This small molecule binds to this protein.
Small molecule (SMILES): O=C(Sc1nnc(C(F)(F)F)[nH]1)c1ccc(C#Cc2ccccc2)o1

Binding-site contacts:
Ligand atom OAM contacts residue GLU166 of chain 2.A at 3.1 Å.
Ligand atom CAD contacts residue GLN192 of chain 2.A at 3.8 Å.
Ligand atom CAP contacts residue ASN142 of chain 2.A at 3.8 Å.
Ligand atom CAL contacts residue ASN142 of chain 2.A at 3.7 Å.
Ligand atom CAF contacts residue GLU166 of chain 2.A at 2.9 Å.
Ligand atom CAG contacts residue GLU166 of chain 2.A at 2.7 Å.
Ligand atom CAD contacts residue GLN189 of chain 2.A at 3.8 Å.
Ligand atom OAY contacts residue ASN142 of chain 2.A at 2.7 Å (h-bond).
Ligand atom CAD contacts residue MET165 of chain 2.A at 3.9 Å (hydrophobic).
Ligand atom CAE contacts residue GLN189 of chain 2.A at 3.8 Å.
Ligand atom FAW contacts residue THR26 of chain 2.A at 3.7 Å.
Ligand atom CAS contacts residue CYS145 of chain 2.A at 3.6 Å (hydrophobic).
Ligand atom FAX contacts residue CYS145 of chain 2.A at 2.8 Å.
Ligand atom CAA contacts residue GLU166 of chain 2.A at 3.1 Å.
Ligand atom CAK contacts residue ASN142 of chain 2.A at 3.6 Å.
Ligand atom FAX contacts residue GLY143 of chain 2.A at 2.9 Å.
Ligand atom CAL contacts residue GLU166 of chain 2.A at 3.7 Å.
Ligand atom NAR contacts residue ASN142 of chain 2.A at 3.7 Å.
Ligand atom NAT contacts residue GLY143 of chain 2.A at 3.5 Å (h-bond).
Ligand atom CAC contacts residue THR190 of chain 2.A at 3.2 Å.
Ligand atom NAQ contacts residue ASN142 of chain 2.A at 3.1 Å (h-bond).
Ligand atom CAN contacts residue ASN142 of chain 2.A at 3.2 Å.
Ligand atom NAR contacts residue GLY143 of chain 2.A at 3.5 Å (h-bond).
Ligand atom CAB contacts residue PRO168 of chain 2.A at 3.6 Å (hydrophobic).
Ligand atom NAT contacts residue SER144 of chain 2.A at 3.9 Å.
Ligand atom OAY contacts residue LEU141 of chain 2.A at 3.4 Å.
Ligand atom CAU contacts residue CYS145 of chain 2.A at 3.6 Å (hydrophobic).
Ligand atom CAB contacts residue GLN192 of chain 2.A at 3.9 Å.
Ligand atom CAU contacts residue GLY143 of chain 2.A at 3.4 Å.
Ligand atom FAV contacts residue HIS41 of chain 2.A at 3.5 Å.
Ligand atom CAA contacts residue PRO168 of chain 2.A at 3.9 Å (hydrophobic).
Ligand atom CAC contacts residue GLN192 of chain 2.A at 3.7 Å.
Ligand atom FAW contacts residue GLY143 of chain 2.A at 3.4 Å.
Ligand atom CAS contacts residue GLY143 of chain 2.A at 3.2 Å.
Ligand atom FAX contacts residue SER144 of chain 2.A at 3.1 Å.
Ligand atom CAH contacts residue GLU166 of chain 2.A at 3.2 Å.
Ligand atom CAE contacts residue GLU166 of chain 2.A at 3.8 Å.
Ligand atom CAI contacts residue GLU166 of chain 2.A at 3.8 Å.
Ligand atom FAV contacts residue CYS145 of chain 2.A at 3.0 Å.
Ligand atom NAT contacts residue CYS145 of chain 2.A at 3.1 Å (h-bond).

Sequence of chain 2.A:
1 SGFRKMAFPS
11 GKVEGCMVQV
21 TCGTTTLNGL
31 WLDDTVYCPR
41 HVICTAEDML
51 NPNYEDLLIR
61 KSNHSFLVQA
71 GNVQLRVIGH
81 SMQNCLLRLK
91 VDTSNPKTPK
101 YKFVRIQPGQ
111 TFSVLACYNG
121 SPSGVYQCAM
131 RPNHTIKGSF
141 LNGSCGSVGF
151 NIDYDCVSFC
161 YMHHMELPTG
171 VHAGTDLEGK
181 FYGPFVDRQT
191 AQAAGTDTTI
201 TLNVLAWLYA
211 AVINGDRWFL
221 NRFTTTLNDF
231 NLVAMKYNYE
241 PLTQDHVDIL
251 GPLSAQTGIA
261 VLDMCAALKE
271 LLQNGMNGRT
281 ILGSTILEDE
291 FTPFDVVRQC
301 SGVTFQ